Binding-site contacts:
Ligand atom CB contacts residue ALA272 of chain 1.A at 3.7 Å (hydrophobic).
Ligand atom O contacts residue CYS418 of chain 1.A at 4.0 Å.
Ligand atom OXT contacts residue LEU604 of chain 1.A at 3.3 Å.
Ligand atom C contacts residue LEU604 of chain 1.A at 3.9 Å (hydrophobic).
Ligand atom O contacts residue LEU604 of chain 1.A at 3.7 Å.
Ligand atom CA contacts residue ALA273 of chain 1.A at 4.2 Å (hydrophobic).
Ligand atom O contacts residue ILE606 of chain 1.A at 3.3 Å.
Ligand atom CB contacts residue ALA273 of chain 1.A at 4.3 Å (hydrophobic).
Ligand atom CA contacts residue ARG176 of chain 1.A at 4.0 Å.
Ligand atom OXT contacts residue ARG435 of chain 1.A at 3.9 Å.
Ligand atom O contacts residue ARG435 of chain 1.A at 2.7 Å (salt-bridge).
Ligand atom O3 contacts residue PHE432 of chain 1.A at 3.8 Å.
Ligand atom O contacts residue PHE432 of chain 1.A at 3.5 Å.
Ligand atom O3 contacts residue ARG176 of chain 1.A at 3.3 Å (salt-bridge).
Ligand atom C contacts residue CYS418 of chain 1.A at 3.2 Å (hydrophobic).
Ligand atom O contacts residue PHE327 of chain 1.A at 4.3 Å.
Ligand atom OXT contacts residue PHE432 of chain 1.A at 3.6 Å.
Ligand atom C contacts residue PHE432 of chain 1.A at 3.3 Å (hydrophobic).
Ligand atom O3 contacts residue ALA273 of chain 1.A at 3.5 Å.
Ligand atom CA contacts residue PHE432 of chain 1.A at 3.5 Å (hydrophobic).
Ligand atom C contacts residue ILE606 of chain 1.A at 4.4 Å (hydrophobic).
Ligand atom C contacts residue ARG176 of chain 1.A at 3.9 Å.
Ligand atom CB contacts residue TRP333 of chain 1.A at 3.7 Å (hydrophobic).
Ligand atom OXT contacts residue CYS418 of chain 1.A at 3.2 Å (h-bond).
Ligand atom CA contacts residue CYS418 of chain 1.A at 3.0 Å (hydrophobic).
Ligand atom CB contacts residue CYS418 of chain 1.A at 3.4 Å (hydrophobic).
Ligand atom OXT contacts residue ARG176 of chain 1.A at 2.9 Å (salt-bridge).
Ligand atom CB contacts residue PHE327 of chain 1.A at 3.6 Å (hydrophobic).
Ligand atom CB contacts residue PHE432 of chain 1.A at 4.0 Å (hydrophobic).
Ligand atom O3 contacts residue CYS418 of chain 1.A at 3.2 Å (h-bond).
Ligand atom O3 contacts residue ALA272 of chain 1.A at 4.4 Å.
Ligand atom C contacts residue ARG435 of chain 1.A at 3.6 Å.

This protein binds this small molecule.
Small molecule (SMILES): CC(=O)C(=O)O

Sequence of chain 1.A:
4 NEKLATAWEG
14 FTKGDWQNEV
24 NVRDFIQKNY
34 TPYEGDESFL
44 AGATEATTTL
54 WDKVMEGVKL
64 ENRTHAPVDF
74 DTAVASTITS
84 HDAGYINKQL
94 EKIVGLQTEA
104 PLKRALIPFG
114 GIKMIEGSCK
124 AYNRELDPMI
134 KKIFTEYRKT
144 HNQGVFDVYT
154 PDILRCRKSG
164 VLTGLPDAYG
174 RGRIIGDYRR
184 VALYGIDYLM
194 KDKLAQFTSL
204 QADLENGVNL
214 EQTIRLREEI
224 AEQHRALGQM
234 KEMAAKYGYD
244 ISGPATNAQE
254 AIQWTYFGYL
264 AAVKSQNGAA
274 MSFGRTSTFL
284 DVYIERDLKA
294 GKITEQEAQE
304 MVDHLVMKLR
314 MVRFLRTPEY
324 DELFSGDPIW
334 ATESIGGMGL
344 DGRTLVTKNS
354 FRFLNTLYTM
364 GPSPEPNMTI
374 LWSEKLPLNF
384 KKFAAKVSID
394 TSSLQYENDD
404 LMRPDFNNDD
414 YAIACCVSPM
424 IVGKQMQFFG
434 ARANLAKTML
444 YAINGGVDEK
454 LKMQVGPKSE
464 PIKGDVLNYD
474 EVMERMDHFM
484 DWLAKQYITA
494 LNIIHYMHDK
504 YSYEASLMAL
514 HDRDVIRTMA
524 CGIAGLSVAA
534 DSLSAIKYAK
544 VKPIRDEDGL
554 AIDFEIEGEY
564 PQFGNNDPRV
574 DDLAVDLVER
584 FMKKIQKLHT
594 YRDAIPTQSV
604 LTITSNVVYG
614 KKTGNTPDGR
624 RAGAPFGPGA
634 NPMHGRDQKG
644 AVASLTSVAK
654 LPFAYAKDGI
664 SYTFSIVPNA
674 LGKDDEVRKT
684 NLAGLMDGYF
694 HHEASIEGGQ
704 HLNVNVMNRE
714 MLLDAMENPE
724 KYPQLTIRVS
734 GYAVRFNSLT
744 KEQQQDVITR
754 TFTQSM